Sequence of chain 1.B:
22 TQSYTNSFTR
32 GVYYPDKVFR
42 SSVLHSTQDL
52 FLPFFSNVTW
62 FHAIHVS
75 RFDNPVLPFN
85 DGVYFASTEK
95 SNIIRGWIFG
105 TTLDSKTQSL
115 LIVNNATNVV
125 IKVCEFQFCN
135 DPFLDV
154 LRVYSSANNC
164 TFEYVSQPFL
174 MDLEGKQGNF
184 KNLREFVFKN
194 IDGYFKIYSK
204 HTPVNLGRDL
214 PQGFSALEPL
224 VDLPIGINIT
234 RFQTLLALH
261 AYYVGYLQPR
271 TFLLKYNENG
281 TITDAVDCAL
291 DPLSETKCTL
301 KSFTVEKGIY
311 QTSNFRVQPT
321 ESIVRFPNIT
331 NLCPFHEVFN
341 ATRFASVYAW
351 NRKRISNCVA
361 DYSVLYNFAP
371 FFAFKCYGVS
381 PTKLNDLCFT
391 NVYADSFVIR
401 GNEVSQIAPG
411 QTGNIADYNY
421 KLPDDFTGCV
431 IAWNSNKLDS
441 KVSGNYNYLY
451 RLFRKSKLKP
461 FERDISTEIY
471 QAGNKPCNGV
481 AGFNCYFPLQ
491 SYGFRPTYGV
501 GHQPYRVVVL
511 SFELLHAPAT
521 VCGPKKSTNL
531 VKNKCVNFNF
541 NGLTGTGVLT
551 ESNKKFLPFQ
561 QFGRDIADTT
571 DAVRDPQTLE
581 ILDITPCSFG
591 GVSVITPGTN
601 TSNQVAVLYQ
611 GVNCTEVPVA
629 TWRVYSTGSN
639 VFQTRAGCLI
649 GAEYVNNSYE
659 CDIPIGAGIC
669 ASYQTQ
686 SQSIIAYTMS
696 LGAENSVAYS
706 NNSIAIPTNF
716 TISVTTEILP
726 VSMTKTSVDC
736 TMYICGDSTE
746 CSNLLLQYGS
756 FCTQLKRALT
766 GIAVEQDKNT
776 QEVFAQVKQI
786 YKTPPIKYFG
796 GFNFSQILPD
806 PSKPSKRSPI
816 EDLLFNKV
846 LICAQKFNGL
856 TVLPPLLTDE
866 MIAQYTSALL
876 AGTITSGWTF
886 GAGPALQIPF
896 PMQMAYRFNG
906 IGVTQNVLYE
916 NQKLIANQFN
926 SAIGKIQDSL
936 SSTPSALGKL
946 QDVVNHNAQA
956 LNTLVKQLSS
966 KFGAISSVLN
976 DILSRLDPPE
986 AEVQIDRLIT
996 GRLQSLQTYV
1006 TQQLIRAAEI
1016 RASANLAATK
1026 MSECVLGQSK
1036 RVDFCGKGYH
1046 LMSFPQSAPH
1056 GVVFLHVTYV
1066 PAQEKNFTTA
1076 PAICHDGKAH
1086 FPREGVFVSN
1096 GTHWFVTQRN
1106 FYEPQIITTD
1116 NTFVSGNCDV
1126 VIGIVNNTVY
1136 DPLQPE

Binding-site contacts:
Ligand atom C8 contacts residue ASN340 of chain 1.B at 4.3 Å.
Ligand atom C1 contacts residue ASN340 of chain 1.B at 1.4 Å.
Ligand atom O5 contacts residue ASN340 of chain 1.B at 2.4 Å (h-bond).
Ligand atom C2 contacts residue ASN340 of chain 1.B at 2.5 Å.
Ligand atom C4 contacts residue ASN340 of chain 1.B at 4.2 Å.
Ligand atom C8 contacts residue HIS336 of chain 1.B at 4.0 Å.
Ligand atom O7 contacts residue HIS336 of chain 1.B at 2.3 Å (h-bond).
Ligand atom C7 contacts residue HIS336 of chain 1.B at 3.4 Å.
Ligand atom C7 contacts residue ASN340 of chain 1.B at 3.1 Å.
Ligand atom C5 contacts residue ASN340 of chain 1.B at 3.7 Å.
Ligand atom N2 contacts residue ASN340 of chain 1.B at 2.9 Å (h-bond).
Ligand atom C3 contacts residue ASN340 of chain 1.B at 3.8 Å.
Ligand atom O7 contacts residue ASN340 of chain 1.B at 2.8 Å (h-bond).

A protein and the small-molecule ligand that binds it are described below.
Small molecule (SMILES): CC(=O)N[C@@H]1[C@@H](O)[C@H](O)[C@@H](CO)O[C@H]1O